The protein below binds the small molecule below.
Small molecule (SMILES): OC[C@H]1O[C@@H](O[C@H]2[C@H](O)[C@@H](O)[C@H](O)O[C@@H]2CO)[C@H](O)[C@@H](O)[C@H]1O

Sequence of chain 1.C:
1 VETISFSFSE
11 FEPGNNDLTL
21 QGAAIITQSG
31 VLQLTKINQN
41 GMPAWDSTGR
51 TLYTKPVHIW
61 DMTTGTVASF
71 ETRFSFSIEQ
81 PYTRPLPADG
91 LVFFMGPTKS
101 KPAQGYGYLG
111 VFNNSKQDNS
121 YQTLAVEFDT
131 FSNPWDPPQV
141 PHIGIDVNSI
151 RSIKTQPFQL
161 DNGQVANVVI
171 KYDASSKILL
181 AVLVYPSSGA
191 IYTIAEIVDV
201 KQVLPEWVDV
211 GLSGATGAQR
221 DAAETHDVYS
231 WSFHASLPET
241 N

Binding-site contacts:
Ligand atom C3 contacts residue ASN133 of chain 1.C at 3.3 Å.
Ligand atom O4 contacts residue ALA218 of chain 1.C at 3.3 Å.
Ligand atom C6 contacts residue GLY217 of chain 1.C at 4.2 Å.
Ligand atom O3 contacts residue ALA218 of chain 1.C at 3.6 Å.
Ligand atom O4 contacts residue ASP89 of chain 1.C at 2.7 Å (salt-bridge).
Ligand atom C1 contacts residue ALA218 of chain 1.C at 3.8 Å (hydrophobic).
Ligand atom O3 contacts residue PHE131 of chain 1.C at 4.0 Å.
Ligand atom C2 contacts residue GLN219 of chain 1.C at 4.0 Å.
Ligand atom O2 contacts residue GLN219 of chain 1.C at 3.8 Å.
Ligand atom C2 contacts residue ASN133 of chain 1.C at 4.2 Å.
Ligand atom O6 contacts residue PHE131 of chain 1.C at 4.2 Å.
Ligand atom O4 contacts residue TYR106 of chain 1.C at 4.1 Å.
Ligand atom O2 contacts residue ASN133 of chain 1.C at 3.7 Å.
Ligand atom C4 contacts residue ASP89 of chain 1.C at 3.2 Å.
Ligand atom C6 contacts residue ALA88 of chain 1.C at 4.2 Å (hydrophobic).
Ligand atom O4 contacts residue GLY217 of chain 1.C at 3.2 Å.
Ligand atom O5 contacts residue ALA218 of chain 1.C at 3.5 Å.
Ligand atom O4 contacts residue ALA218 of chain 1.C at 3.0 Å (h-bond).
Ligand atom O3 contacts residue GLY107 of chain 1.C at 3.1 Å (h-bond).
Ligand atom O3 contacts residue TYR106 of chain 1.C at 3.8 Å.
Ligand atom C4 contacts residue ALA218 of chain 1.C at 4.2 Å (hydrophobic).
Ligand atom C2 contacts residue ALA218 of chain 1.C at 4.0 Å (hydrophobic).
Ligand atom O3 contacts residue ASP89 of chain 1.C at 2.2 Å (salt-bridge).
Ligand atom C3 contacts residue PHE131 of chain 1.C at 3.6 Å (hydrophobic).
Ligand atom C6 contacts residue ALA218 of chain 1.C at 4.0 Å (hydrophobic).
Ligand atom C4 contacts residue ALA218 of chain 1.C at 4.2 Å (hydrophobic).
Ligand atom C4 contacts residue PHE131 of chain 1.C at 3.8 Å (hydrophobic).
Ligand atom C3 contacts residue ALA218 of chain 1.C at 3.8 Å (hydrophobic).
Ligand atom O6 contacts residue ALA222 of chain 1.C at 3.6 Å.
Ligand atom C4 contacts residue ALA88 of chain 1.C at 4.1 Å (hydrophobic).
Ligand atom C5 contacts residue ALA218 of chain 1.C at 4.2 Å (hydrophobic).
Ligand atom C3 contacts residue ASP89 of chain 1.C at 3.1 Å.
Ligand atom C3 contacts residue GLN219 of chain 1.C at 4.2 Å.
Ligand atom O3 contacts residue GLN219 of chain 1.C at 3.2 Å (h-bond).
Ligand atom O4 contacts residue ALA88 of chain 1.C at 3.9 Å.
Ligand atom C6 contacts residue PHE131 of chain 1.C at 3.9 Å (hydrophobic).
Ligand atom O6 contacts residue GLN219 of chain 1.C at 3.2 Å (h-bond).
Ligand atom C6 contacts residue ALA222 of chain 1.C at 3.6 Å (hydrophobic).
Ligand atom O3 contacts residue ASN133 of chain 1.C at 2.8 Å (h-bond).
Ligand atom C5 contacts residue PHE131 of chain 1.C at 3.6 Å (hydrophobic).